Binding-site contacts:
Ligand atom C5 contacts residue ASN370 of chain 1.D at 3.6 Å.
Ligand atom C8 contacts residue PRO369 of chain 1.D at 3.4 Å (hydrophobic).
Ligand atom C1 contacts residue ASN370 of chain 1.D at 1.4 Å.
Ligand atom C4 contacts residue ASN370 of chain 1.D at 4.2 Å.
Ligand atom C2 contacts residue PRO369 of chain 1.D at 4.3 Å (hydrophobic).
Ligand atom C3 contacts residue ASN370 of chain 1.D at 3.8 Å.
Ligand atom N2 contacts residue PRO369 of chain 1.D at 3.5 Å (h-bond).
Ligand atom C7 contacts residue ASN370 of chain 1.D at 4.0 Å.
Ligand atom C8 contacts residue ASN370 of chain 1.D at 4.3 Å.
Ligand atom O7 contacts residue PRO369 of chain 1.D at 3.8 Å.
Ligand atom C7 contacts residue PRO369 of chain 1.D at 3.3 Å (hydrophobic).
Ligand atom C2 contacts residue ASN370 of chain 1.D at 2.5 Å.
Ligand atom O5 contacts residue ASN370 of chain 1.D at 2.3 Å (h-bond).
Ligand atom N2 contacts residue ASN370 of chain 1.D at 2.9 Å (h-bond).

This protein binds this small molecule.
Small molecule (SMILES): CC(=O)N[C@@H]1[C@@H](O)[C@H](O)[C@@H](CO)O[C@H]1O

Sequence of chain 1.D:
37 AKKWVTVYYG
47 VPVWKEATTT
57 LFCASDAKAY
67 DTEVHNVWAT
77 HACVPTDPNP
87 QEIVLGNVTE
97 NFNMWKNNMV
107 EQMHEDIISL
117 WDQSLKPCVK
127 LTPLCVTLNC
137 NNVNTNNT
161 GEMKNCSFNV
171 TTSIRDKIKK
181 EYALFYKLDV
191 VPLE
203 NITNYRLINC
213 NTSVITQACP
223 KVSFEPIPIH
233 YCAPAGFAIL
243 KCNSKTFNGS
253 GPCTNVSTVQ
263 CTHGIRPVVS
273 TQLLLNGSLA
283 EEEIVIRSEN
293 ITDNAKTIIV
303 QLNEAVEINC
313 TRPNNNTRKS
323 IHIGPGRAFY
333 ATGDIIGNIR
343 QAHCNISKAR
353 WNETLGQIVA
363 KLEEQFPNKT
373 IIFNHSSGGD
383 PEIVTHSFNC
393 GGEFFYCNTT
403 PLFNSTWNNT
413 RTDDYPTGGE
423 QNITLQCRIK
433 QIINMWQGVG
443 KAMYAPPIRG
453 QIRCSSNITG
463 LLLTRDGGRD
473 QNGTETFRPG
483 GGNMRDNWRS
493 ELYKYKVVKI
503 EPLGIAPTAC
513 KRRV